A protein and the small-molecule ligand that binds it are described below.
Small molecule (SMILES): Cc1nc2ccc3ccc(CNc4ccc5c(c4)CN([C@@H](CCC(=O)O)C(=O)O)C5=O)cc3c2c(=O)[nH]1

Sequence of chain 1.A:
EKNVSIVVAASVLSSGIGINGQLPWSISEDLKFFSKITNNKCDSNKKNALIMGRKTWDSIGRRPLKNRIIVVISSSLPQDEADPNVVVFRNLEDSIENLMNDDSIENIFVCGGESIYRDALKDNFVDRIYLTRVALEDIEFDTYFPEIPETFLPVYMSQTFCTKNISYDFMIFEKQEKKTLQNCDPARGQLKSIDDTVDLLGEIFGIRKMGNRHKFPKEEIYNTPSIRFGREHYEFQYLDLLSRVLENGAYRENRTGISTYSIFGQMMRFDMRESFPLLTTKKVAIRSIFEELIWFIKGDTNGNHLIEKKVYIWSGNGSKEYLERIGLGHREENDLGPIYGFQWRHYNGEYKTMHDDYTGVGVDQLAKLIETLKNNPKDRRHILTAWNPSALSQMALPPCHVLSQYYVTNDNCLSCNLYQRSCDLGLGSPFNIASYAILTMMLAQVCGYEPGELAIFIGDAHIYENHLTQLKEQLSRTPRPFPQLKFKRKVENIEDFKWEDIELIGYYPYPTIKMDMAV

Binding-site contacts:
Ligand atom CT contacts residue SER37 of chain 1.A at 3.3 Å.
Ligand atom N4 contacts residue NDP1 of chain 1.I at 3.5 Å (h-bond).
Ligand atom CB contacts residue SER37 of chain 1.A at 3.4 Å.
Ligand atom O contacts residue LEU67 of chain 1.A at 3.5 Å.
Ligand atom C18 contacts residue ILE62 of chain 1.A at 3.5 Å (hydrophobic).
Ligand atom C5 contacts residue NDP1 of chain 1.I at 3.6 Å.
Ligand atom O2 contacts residue ARG70 of chain 1.A at 2.9 Å (salt-bridge).
Ligand atom CT contacts residue ARG70 of chain 1.A at 3.6 Å.
Ligand atom C6 contacts residue PHE36 of chain 1.A at 3.6 Å (hydrophobic).
Ligand atom O2 contacts residue SER37 of chain 1.A at 2.6 Å (h-bond).
Ligand atom C5 contacts residue PHE36 of chain 1.A at 3.4 Å (hydrophobic).
Ligand atom O1 contacts residue PHE36 of chain 1.A at 3.4 Å.
Ligand atom N4 contacts residue VAL9 of chain 1.A at 3.5 Å.
Ligand atom C14 contacts residue LEU33 of chain 1.A at 3.5 Å (hydrophobic).
Ligand atom C6A contacts residue NDP1 of chain 1.I at 3.4 Å.
Ligand atom O1A contacts residue LEU25 of chain 1.A at 3.6 Å.
Ligand atom N4 contacts residue VAL10 of chain 1.A at 3.5 Å.
Ligand atom O1A contacts residue LEU33 of chain 1.A at 3.6 Å.
Ligand atom C10 contacts residue LEU25 of chain 1.A at 3.6 Å (hydrophobic).
Ligand atom C3M contacts residue VAL10 of chain 1.A at 3.3 Å (hydrophobic).
Ligand atom CG contacts residue LEU33 of chain 1.A at 3.4 Å (hydrophobic).
Ligand atom N4 contacts residue PHE36 of chain 1.A at 3.7 Å.
Ligand atom C3 contacts residue VAL10 of chain 1.A at 3.7 Å (hydrophobic).
Ligand atom N2 contacts residue ASP32 of chain 1.A at 2.6 Å (salt-bridge).
Ligand atom C1 contacts residue ASP32 of chain 1.A at 3.5 Å.
Ligand atom C1A contacts residue NDP1 of chain 1.I at 3.5 Å.
Ligand atom O1A contacts residue ASP32 of chain 1.A at 3.4 Å (salt-bridge).
Ligand atom O1 contacts residue ARG70 of chain 1.A at 3.1 Å (salt-bridge).
Ligand atom C6 contacts residue NDP1 of chain 1.I at 3.2 Å.
Ligand atom CB contacts residue LEU33 of chain 1.A at 3.3 Å (hydrophobic).
Ligand atom C3 contacts residue ASP32 of chain 1.A at 3.6 Å.
Ligand atom C3M contacts residue ASP32 of chain 1.A at 3.5 Å.
Ligand atom C5 contacts residue VAL9 of chain 1.A at 3.3 Å (hydrophobic).
Ligand atom C6 contacts residue CYS113 of chain 1.A at 3.1 Å (hydrophobic).
Ligand atom C3M contacts residue THR134 of chain 1.A at 3.2 Å.
Ligand atom N2 contacts residue ALA11 of chain 1.A at 3.6 Å.
Ligand atom C8 contacts residue ILE62 of chain 1.A at 3.5 Å (hydrophobic).
Ligand atom C4A contacts residue PHE36 of chain 1.A at 3.4 Å (hydrophobic).
Ligand atom C11 contacts residue LEU25 of chain 1.A at 3.4 Å (hydrophobic).
Ligand atom C4A contacts residue NDP1 of chain 1.I at 3.2 Å.